Sequence of chain 3.A:
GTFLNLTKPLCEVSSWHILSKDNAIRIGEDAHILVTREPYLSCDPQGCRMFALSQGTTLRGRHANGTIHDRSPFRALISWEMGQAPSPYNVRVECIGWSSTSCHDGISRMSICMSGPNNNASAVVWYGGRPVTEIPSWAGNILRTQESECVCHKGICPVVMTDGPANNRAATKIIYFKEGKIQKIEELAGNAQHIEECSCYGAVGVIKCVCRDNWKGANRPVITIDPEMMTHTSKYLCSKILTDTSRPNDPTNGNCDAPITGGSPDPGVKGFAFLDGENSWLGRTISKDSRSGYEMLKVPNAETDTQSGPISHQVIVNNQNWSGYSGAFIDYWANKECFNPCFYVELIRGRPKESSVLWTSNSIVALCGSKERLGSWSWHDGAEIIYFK

Sequence of chain 1.A:
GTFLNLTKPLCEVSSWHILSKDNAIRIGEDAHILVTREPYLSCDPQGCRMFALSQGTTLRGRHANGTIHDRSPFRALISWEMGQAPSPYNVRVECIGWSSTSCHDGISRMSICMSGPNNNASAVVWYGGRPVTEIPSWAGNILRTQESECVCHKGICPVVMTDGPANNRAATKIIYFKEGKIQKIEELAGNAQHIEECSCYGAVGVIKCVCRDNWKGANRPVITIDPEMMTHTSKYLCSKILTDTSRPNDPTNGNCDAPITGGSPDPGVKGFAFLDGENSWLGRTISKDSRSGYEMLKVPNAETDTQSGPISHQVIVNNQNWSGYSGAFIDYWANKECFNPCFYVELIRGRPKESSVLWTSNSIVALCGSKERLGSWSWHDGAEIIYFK

Binding-site contacts:
Ligand atom N2 contacts residue ASN67 of chain 3.A at 2.9 Å (h-bond).
Ligand atom C2 contacts residue ASN67 of chain 3.A at 2.4 Å.
Ligand atom O5 contacts residue TYR389 of chain 1.A at 4.2 Å.
Ligand atom O7 contacts residue ASN67 of chain 3.A at 3.2 Å (h-bond).
Ligand atom C5 contacts residue ASN67 of chain 3.A at 3.6 Å.
Ligand atom C8 contacts residue ARG64 of chain 3.A at 3.6 Å.
Ligand atom C7 contacts residue ASN67 of chain 3.A at 3.3 Å.
Ligand atom C1 contacts residue TYR389 of chain 1.A at 4.0 Å (hydrophobic).
Ligand atom C1 contacts residue ASN67 of chain 3.A at 1.4 Å.
Ligand atom C4 contacts residue ASN67 of chain 3.A at 4.2 Å.
Ligand atom C1 contacts residue LEU360 of chain 3.A at 4.4 Å (hydrophobic).
Ligand atom C2 contacts residue TYR389 of chain 1.A at 4.2 Å (hydrophobic).
Ligand atom C3 contacts residue ASN67 of chain 3.A at 3.8 Å.
Ligand atom C7 contacts residue ARG64 of chain 3.A at 3.6 Å.
Ligand atom O7 contacts residue ARG64 of chain 3.A at 3.0 Å (salt-bridge).
Ligand atom C7 contacts residue LEU360 of chain 3.A at 3.8 Å (hydrophobic).
Ligand atom C8 contacts residue LEU360 of chain 3.A at 3.5 Å (hydrophobic).
Ligand atom O7 contacts residue TYR389 of chain 1.A at 3.3 Å.
Ligand atom N2 contacts residue LEU360 of chain 3.A at 3.8 Å.
Ligand atom C7 contacts residue TYR389 of chain 1.A at 4.5 Å (hydrophobic).
Ligand atom O5 contacts residue ASN67 of chain 3.A at 2.3 Å (h-bond).
Ligand atom C8 contacts residue ASN67 of chain 3.A at 4.5 Å.

This small molecule binds to this protein.
Small molecule (SMILES): CC(=O)N[C@H]1[C@H](O[C@H]2[C@H](O)[C@@H](NC(C)=O)CO[C@@H]2CO)O[C@H](CO)[C@@H](O[C@@H]2O[C@H](CO)[C@@H](O)[C@H](O)[C@@H]2O)[C@@H]1O